Sequence of chain 1.B:
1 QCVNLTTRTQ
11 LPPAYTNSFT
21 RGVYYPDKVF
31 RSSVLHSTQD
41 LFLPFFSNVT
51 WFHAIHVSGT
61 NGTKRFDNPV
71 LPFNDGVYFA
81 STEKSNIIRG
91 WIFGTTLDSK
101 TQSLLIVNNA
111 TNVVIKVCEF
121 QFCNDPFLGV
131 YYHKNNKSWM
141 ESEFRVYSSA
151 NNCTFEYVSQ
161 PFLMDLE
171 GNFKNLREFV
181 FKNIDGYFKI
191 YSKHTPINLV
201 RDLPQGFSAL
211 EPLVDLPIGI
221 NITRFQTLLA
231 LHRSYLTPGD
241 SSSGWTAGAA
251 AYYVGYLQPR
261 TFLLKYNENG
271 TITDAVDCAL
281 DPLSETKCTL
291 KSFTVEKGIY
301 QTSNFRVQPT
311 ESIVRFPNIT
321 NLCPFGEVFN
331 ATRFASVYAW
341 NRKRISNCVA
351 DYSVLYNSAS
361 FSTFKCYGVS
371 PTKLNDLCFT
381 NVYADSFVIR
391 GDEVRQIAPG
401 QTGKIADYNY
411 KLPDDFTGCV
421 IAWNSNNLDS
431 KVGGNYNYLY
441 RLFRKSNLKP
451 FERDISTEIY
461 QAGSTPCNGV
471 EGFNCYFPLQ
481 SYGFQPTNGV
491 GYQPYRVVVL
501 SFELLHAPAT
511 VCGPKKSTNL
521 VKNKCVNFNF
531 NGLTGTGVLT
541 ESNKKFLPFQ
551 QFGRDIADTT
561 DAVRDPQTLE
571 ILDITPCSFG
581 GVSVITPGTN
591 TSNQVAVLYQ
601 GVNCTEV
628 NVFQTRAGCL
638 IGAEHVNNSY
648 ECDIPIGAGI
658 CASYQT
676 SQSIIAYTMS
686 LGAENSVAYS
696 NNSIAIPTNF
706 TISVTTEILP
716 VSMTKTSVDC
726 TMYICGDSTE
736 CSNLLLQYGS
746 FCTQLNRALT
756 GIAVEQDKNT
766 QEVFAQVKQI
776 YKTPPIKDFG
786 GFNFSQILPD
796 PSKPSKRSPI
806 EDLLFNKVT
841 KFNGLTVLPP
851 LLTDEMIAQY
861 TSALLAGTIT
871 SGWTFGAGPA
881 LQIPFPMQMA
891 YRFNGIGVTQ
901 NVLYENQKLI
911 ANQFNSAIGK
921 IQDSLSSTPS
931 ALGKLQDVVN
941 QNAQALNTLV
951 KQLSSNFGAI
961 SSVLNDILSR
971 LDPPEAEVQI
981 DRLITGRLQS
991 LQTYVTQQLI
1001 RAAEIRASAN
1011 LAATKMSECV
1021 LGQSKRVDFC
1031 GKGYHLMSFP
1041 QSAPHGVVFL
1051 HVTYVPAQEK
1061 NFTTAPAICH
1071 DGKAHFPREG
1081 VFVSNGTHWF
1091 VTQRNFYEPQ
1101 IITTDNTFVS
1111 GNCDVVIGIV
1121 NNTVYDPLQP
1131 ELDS

Binding-site contacts:
Ligand atom C4 contacts residue ASN221 of chain 1.B at 4.2 Å.
Ligand atom C5 contacts residue THR223 of chain 1.B at 3.6 Å.
Ligand atom C2 contacts residue ASN221 of chain 1.B at 2.4 Å.
Ligand atom C7 contacts residue ASN221 of chain 1.B at 3.1 Å.
Ligand atom C6 contacts residue THR95 of chain 1.B at 3.9 Å.
Ligand atom N2 contacts residue ASN221 of chain 1.B at 2.9 Å (h-bond).
Ligand atom C1 contacts residue ASN221 of chain 1.B at 1.4 Å.
Ligand atom C6 contacts residue THR223 of chain 1.B at 4.1 Å.
Ligand atom C1 contacts residue THR95 of chain 1.B at 3.9 Å.
Ligand atom O7 contacts residue ASN221 of chain 1.B at 3.0 Å (h-bond).
Ligand atom C8 contacts residue ASN221 of chain 1.B at 4.0 Å.
Ligand atom C5 contacts residue THR95 of chain 1.B at 4.3 Å.
Ligand atom O5 contacts residue THR223 of chain 1.B at 3.6 Å.
Ligand atom O6 contacts residue THR95 of chain 1.B at 3.4 Å (h-bond).
Ligand atom C1 contacts residue THR223 of chain 1.B at 3.8 Å.
Ligand atom C5 contacts residue ASN221 of chain 1.B at 3.7 Å.
Ligand atom O5 contacts residue ASN221 of chain 1.B at 2.4 Å (h-bond).
Ligand atom C3 contacts residue ASN221 of chain 1.B at 3.8 Å.
Ligand atom O5 contacts residue THR95 of chain 1.B at 3.3 Å.

This protein binds this small molecule.
Small molecule (SMILES): CC(=O)N[C@@H]1[C@@H](O)[C@H](O)[C@@H](CO)O[C@H]1O